Sequence of chain 1.C:
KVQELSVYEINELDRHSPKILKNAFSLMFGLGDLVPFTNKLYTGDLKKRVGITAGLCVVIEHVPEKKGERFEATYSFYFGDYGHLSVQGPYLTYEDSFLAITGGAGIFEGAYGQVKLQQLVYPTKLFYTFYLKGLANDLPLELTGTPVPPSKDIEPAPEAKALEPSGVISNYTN

Binding-site contacts:
Ligand atom C17 contacts residue GLU23 of chain 1.C at 4.2 Å.
Ligand atom C17 contacts residue TYR105 of chain 1.C at 4.1 Å (hydrophobic).
Ligand atom O3 contacts residue ASN53 of chain 1.C at 3.9 Å.
Ligand atom C5 contacts residue PHE43 of chain 1.C at 4.0 Å (hydrophobic).
Ligand atom C17 contacts residue TYR89 of chain 1.C at 3.5 Å (hydrophobic).
Ligand atom C18 contacts residue TYR89 of chain 1.C at 3.4 Å (hydrophobic).
Ligand atom C18 contacts residue CYS71 of chain 1.C at 3.7 Å (hydrophobic).
Ligand atom C15 contacts residue PHE51 of chain 1.C at 4.1 Å (hydrophobic).
Ligand atom C18 contacts residue ALA87 of chain 1.C at 3.9 Å (hydrophobic).
Ligand atom C7 contacts residue PHE43 of chain 1.C at 4.0 Å (hydrophobic).
Ligand atom C16 contacts residue TYR105 of chain 1.C at 3.8 Å (hydrophobic).
Ligand atom C15 contacts residue ASN53 of chain 1.C at 3.8 Å.
Ligand atom C12 contacts residue PHE51 of chain 1.C at 3.8 Å (hydrophobic).
Ligand atom C11 contacts residue TYR105 of chain 1.C at 3.9 Å (hydrophobic).
Ligand atom C9 contacts residue PHE85 of chain 1.C at 3.8 Å (hydrophobic).
Ligand atom O3 contacts residue PRO32 of chain 1.C at 4.1 Å.
Ligand atom C17 contacts residue PHE51 of chain 1.C at 4.2 Å (hydrophobic).
Ligand atom C14 contacts residue PRO137 of chain 1.C at 3.8 Å (hydrophobic).
Ligand atom C13 contacts residue PHE51 of chain 1.C at 3.8 Å (hydrophobic).
Ligand atom C8 contacts residue PHE85 of chain 1.C at 4.3 Å (hydrophobic).
Ligand atom C10 contacts residue VAL49 of chain 1.C at 3.9 Å (hydrophobic).
Ligand atom C15 contacts residue GLU23 of chain 1.C at 3.5 Å.
Ligand atom C6 contacts residue TYR136 of chain 1.C at 4.1 Å (hydrophobic).
Ligand atom C1 contacts residue ILE34 of chain 1.C at 4.0 Å (hydrophobic).
Ligand atom C14 contacts residue ASN53 of chain 1.C at 3.5 Å.
Ligand atom C15 contacts residue LEU140 of chain 1.C at 4.0 Å (hydrophobic).
Ligand atom O2 contacts residue ILE34 of chain 1.C at 3.5 Å.
Ligand atom C6 contacts residue PRO137 of chain 1.C at 4.1 Å (hydrophobic).
Ligand atom C9 contacts residue VAL49 of chain 1.C at 3.9 Å (hydrophobic).
Ligand atom C5 contacts residue TYR136 of chain 1.C at 4.1 Å (hydrophobic).
Ligand atom C7 contacts residue TYR136 of chain 1.C at 3.5 Å (hydrophobic).
Ligand atom C8 contacts residue TYR136 of chain 1.C at 4.2 Å (hydrophobic).
Ligand atom C17 contacts residue TYR142 of chain 1.C at 3.5 Å (hydrophobic).
Ligand atom C18 contacts residue TYR105 of chain 1.C at 3.7 Å (hydrophobic).
Ligand atom C8 contacts residue PRO137 of chain 1.C at 4.0 Å (hydrophobic).
Ligand atom C10 contacts residue CYS71 of chain 1.C at 4.1 Å (hydrophobic).
Ligand atom C6 contacts residue PRO32 of chain 1.C at 4.0 Å (hydrophobic).
Ligand atom C14 contacts residue LEU140 of chain 1.C at 4.0 Å (hydrophobic).
Ligand atom C13 contacts residue ASN53 of chain 1.C at 3.1 Å.
Ligand atom C18 contacts residue PHE51 of chain 1.C at 4.1 Å (hydrophobic).

This protein binds this small molecule.
Small molecule (SMILES): CCCCC[C@@H]1O[C@@H]1C/C=C\CCCCCCCC(=O)O